Binding-site contacts:
Ligand atom C5 contacts residue ASN229 of chain 1.A at 3.6 Å.
Ligand atom C3 contacts residue ASN229 of chain 1.A at 3.7 Å.
Ligand atom O6 contacts residue ASN229 of chain 1.A at 4.2 Å.
Ligand atom N2 contacts residue ASN229 of chain 1.A at 2.8 Å (h-bond).
Ligand atom C7 contacts residue ASN229 of chain 1.A at 3.1 Å.
Ligand atom C1 contacts residue ASN229 of chain 1.A at 1.4 Å.
Ligand atom O6 contacts residue LYS158 of chain 1.A at 3.8 Å.
Ligand atom O5 contacts residue ASN229 of chain 1.A at 2.3 Å (h-bond).
Ligand atom C4 contacts residue ASN229 of chain 1.A at 4.1 Å.
Ligand atom O7 contacts residue ASN229 of chain 1.A at 2.9 Å (h-bond).
Ligand atom C2 contacts residue ASN229 of chain 1.A at 2.3 Å.
Ligand atom C6 contacts residue ASN229 of chain 1.A at 4.3 Å.

The protein below binds the small molecule below.
Small molecule (SMILES): CC(=O)N[C@@H]1[C@@H](O)[C@H](O)[C@@H](CO)O[C@H]1O

Sequence of chain 1.A:
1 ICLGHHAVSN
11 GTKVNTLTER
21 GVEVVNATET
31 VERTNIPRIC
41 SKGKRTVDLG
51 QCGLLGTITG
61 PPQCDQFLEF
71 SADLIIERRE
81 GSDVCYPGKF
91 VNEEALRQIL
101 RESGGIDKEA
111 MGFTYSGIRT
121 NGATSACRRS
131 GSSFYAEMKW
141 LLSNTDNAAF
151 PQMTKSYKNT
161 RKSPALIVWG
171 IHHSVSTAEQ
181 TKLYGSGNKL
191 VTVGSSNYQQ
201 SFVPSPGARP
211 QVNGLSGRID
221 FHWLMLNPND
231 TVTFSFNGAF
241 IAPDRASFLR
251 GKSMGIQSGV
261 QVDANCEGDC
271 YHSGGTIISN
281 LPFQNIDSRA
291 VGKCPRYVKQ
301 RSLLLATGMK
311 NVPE